This protein binds this small molecule.
Small molecule (SMILES): O=[N+]([O-])c1ccc2[nH]ncc2c1

Sequence of chain 1.A:
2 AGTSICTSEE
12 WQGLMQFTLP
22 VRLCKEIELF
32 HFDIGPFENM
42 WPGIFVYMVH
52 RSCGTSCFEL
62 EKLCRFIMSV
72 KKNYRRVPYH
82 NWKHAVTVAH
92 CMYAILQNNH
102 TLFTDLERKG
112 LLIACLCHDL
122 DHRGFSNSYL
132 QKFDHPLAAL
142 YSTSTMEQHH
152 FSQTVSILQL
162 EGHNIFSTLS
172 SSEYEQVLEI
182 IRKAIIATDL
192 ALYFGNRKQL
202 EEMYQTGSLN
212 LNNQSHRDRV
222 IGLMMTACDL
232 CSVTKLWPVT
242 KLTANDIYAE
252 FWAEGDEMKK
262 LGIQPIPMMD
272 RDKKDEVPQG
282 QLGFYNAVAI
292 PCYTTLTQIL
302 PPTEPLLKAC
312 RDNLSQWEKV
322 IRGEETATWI

Binding-site contacts:
Ligand atom C9 contacts residue PHE252 of chain 1.A at 3.9 Å (hydrophobic).
Ligand atom C6 contacts residue PHE252 of chain 1.A at 4.3 Å (hydrophobic).
Ligand atom N2 contacts residue PHE285 of chain 1.A at 3.5 Å.
Ligand atom C5 contacts residue PHE285 of chain 1.A at 4.2 Å (hydrophobic).
Ligand atom C4 contacts residue PHE252 of chain 1.A at 3.6 Å (hydrophobic).
Ligand atom O11 contacts residue PHE252 of chain 1.A at 4.1 Å.
Ligand atom N2 contacts residue GLN282 of chain 1.A at 2.9 Å (h-bond).
Ligand atom N1 contacts residue PHE285 of chain 1.A at 3.7 Å.
Ligand atom C9 contacts residue PHE285 of chain 1.A at 3.7 Å (hydrophobic).
Ligand atom N1 contacts residue GLN282 of chain 1.A at 3.6 Å (h-bond).
Ligand atom C7 contacts residue PHE285 of chain 1.A at 3.9 Å (hydrophobic).
Ligand atom C5 contacts residue PHE252 of chain 1.A at 3.8 Å (hydrophobic).
Ligand atom C5 contacts residue LEU191 of chain 1.A at 4.3 Å (hydrophobic).
Ligand atom N10 contacts residue PHE252 of chain 1.A at 4.2 Å.
Ligand atom C4 contacts residue MET269 of chain 1.A at 4.4 Å (hydrophobic).
Ligand atom C4 contacts residue PHE285 of chain 1.A at 3.9 Å (hydrophobic).
Ligand atom C8 contacts residue PHE252 of chain 1.A at 4.4 Å (hydrophobic).
Ligand atom N10 contacts residue LEU191 of chain 1.A at 4.0 Å.
Ligand atom C8 contacts residue ILE248 of chain 1.A at 4.5 Å (hydrophobic).
Ligand atom C6 contacts residue PHE285 of chain 1.A at 4.3 Å (hydrophobic).
Ligand atom C3 contacts residue PHE285 of chain 1.A at 3.5 Å (hydrophobic).
Ligand atom C8 contacts residue PHE285 of chain 1.A at 3.8 Å (hydrophobic).
Ligand atom C9 contacts residue MET269 of chain 1.A at 4.4 Å (hydrophobic).
Ligand atom C3 contacts residue PHE252 of chain 1.A at 4.2 Å (hydrophobic).
Ligand atom C3 contacts residue MET269 of chain 1.A at 3.9 Å (hydrophobic).
Ligand atom O12 contacts residue LEU191 of chain 1.A at 3.4 Å.
Ligand atom C3 contacts residue GLN282 of chain 1.A at 3.9 Å.
Ligand atom C7 contacts residue ILE248 of chain 1.A at 4.5 Å (hydrophobic).